Sequence of chain 1.E:
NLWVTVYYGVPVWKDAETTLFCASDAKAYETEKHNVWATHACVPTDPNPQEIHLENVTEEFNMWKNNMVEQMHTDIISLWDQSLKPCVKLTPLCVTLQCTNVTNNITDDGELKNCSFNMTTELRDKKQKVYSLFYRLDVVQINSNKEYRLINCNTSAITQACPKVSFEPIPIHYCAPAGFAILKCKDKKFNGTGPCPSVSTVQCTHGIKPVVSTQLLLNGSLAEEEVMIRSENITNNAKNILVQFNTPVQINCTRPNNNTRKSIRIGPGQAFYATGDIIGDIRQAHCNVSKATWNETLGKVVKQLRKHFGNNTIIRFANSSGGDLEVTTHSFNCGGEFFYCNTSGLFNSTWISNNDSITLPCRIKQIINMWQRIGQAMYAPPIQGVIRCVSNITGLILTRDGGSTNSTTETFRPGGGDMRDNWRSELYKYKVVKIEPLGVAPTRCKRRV

This protein binds this small molecule.
Small molecule (SMILES): CC(=O)N[C@@H]1[C@@H](O)[C@H](O)[C@@H](CO)O[C@H]1O

Binding-site contacts:
Ligand atom O3 contacts residue NAG1 of chain 1.RA at 2.7 Å (h-bond).
Ligand atom C4 contacts residue NAG1 of chain 1.RA at 3.5 Å.
Ligand atom O5 contacts residue ASN355 of chain 1.E at 2.4 Å (h-bond).
Ligand atom C6 contacts residue NAG1 of chain 1.RA at 3.5 Å.
Ligand atom O7 contacts residue ASN355 of chain 1.E at 3.0 Å (h-bond).
Ligand atom C2 contacts residue ASN355 of chain 1.E at 2.5 Å.
Ligand atom C3 contacts residue NAG1 of chain 1.RA at 2.9 Å.
Ligand atom O5 contacts residue SER357 of chain 1.E at 3.0 Å (h-bond).
Ligand atom C6 contacts residue SER357 of chain 1.E at 4.0 Å.
Ligand atom C1 contacts residue SER357 of chain 1.E at 3.1 Å.
Ligand atom C5 contacts residue NAG1 of chain 1.RA at 3.9 Å.
Ligand atom O4 contacts residue NAG1 of chain 1.RA at 2.2 Å (h-bond).
Ligand atom C1 contacts residue ASN355 of chain 1.E at 1.4 Å.
Ligand atom O4 contacts residue NAG2 of chain 1.RA at 3.3 Å.
Ligand atom N2 contacts residue ASN355 of chain 1.E at 2.9 Å (h-bond).
Ligand atom C5 contacts residue SER357 of chain 1.E at 3.6 Å.
Ligand atom C7 contacts residue ASN355 of chain 1.E at 3.2 Å.
Ligand atom C2 contacts residue NAG1 of chain 1.RA at 4.1 Å.
Ligand atom C3 contacts residue ASN355 of chain 1.E at 3.8 Å.
Ligand atom C4 contacts residue ASN355 of chain 1.E at 4.2 Å.
Ligand atom C5 contacts residue ASN355 of chain 1.E at 3.7 Å.
Ligand atom C8 contacts residue ASN355 of chain 1.E at 4.0 Å.
Ligand atom N2 contacts residue NAG1 of chain 1.RA at 4.0 Å.
Ligand atom C1 contacts residue NAG1 of chain 1.RA at 4.1 Å.